A small-molecule ligand and the protein it binds are described below.
Small molecule (SMILES): Clc1ccccc1C(c1ccccc1)(c1ccccc1)n1ccnc1

Binding-site contacts:
Ligand atom CAG contacts residue MPD1 of chain 1.G at 3.8 Å.
Ligand atom NAN contacts residue HEM1 of chain 1.E at 2.0 Å.
Ligand atom CAG contacts residue HEM1 of chain 1.E at 3.4 Å.
Ligand atom CAJ contacts residue VAL87 of chain 1.A at 3.5 Å (hydrophobic).
Ligand atom CAK contacts residue ALA328 of chain 1.A at 3.6 Å (hydrophobic).
Ligand atom CAI contacts residue HEM1 of chain 1.E at 3.7 Å.
Ligand atom CAH contacts residue VAL87 of chain 1.A at 4.0 Å (hydrophobic).
Ligand atom CAF contacts residue MPD1 of chain 1.H at 3.6 Å.
Ligand atom CAJ contacts residue LEU75 of chain 1.A at 4.0 Å (hydrophobic).
Ligand atom CAD contacts residue THR438 of chain 1.A at 3.8 Å.
Ligand atom CAB contacts residue LEU437 of chain 1.A at 3.5 Å (hydrophobic).
Ligand atom CAA contacts residue THR268 of chain 1.A at 4.0 Å.
Ligand atom CAX contacts residue VAL87 of chain 1.A at 4.1 Å (hydrophobic).
Ligand atom CAV contacts residue VAL87 of chain 1.A at 4.1 Å (hydrophobic).
Ligand atom CLAY contacts residue MPD1 of chain 1.G at 3.8 Å.
Ligand atom CAB contacts residue THR268 of chain 1.A at 4.0 Å.
Ligand atom CAS contacts residue THR260 of chain 1.A at 3.6 Å.
Ligand atom CAT contacts residue PHE82 of chain 1.A at 4.0 Å (hydrophobic).
Ligand atom CAH contacts residue LEU75 of chain 1.A at 3.7 Å (hydrophobic).
Ligand atom CAP contacts residue THR268 of chain 1.A at 3.7 Å.
Ligand atom CAI contacts residue ALA330 of chain 1.A at 4.0 Å (hydrophobic).
Ligand atom CAB contacts residue THR438 of chain 1.A at 3.9 Å.
Ligand atom CAP contacts residue ALA264 of chain 1.A at 3.7 Å (hydrophobic).
Ligand atom CLAY contacts residue LEU437 of chain 1.A at 3.9 Å.
Ligand atom CAV contacts residue PHE82 of chain 1.A at 3.9 Å (hydrophobic).
Ligand atom CAI contacts residue ALA328 of chain 1.A at 3.8 Å (hydrophobic).
Ligand atom CAD contacts residue LEU437 of chain 1.A at 3.9 Å (hydrophobic).
Ligand atom CAH contacts residue HEM1 of chain 1.E at 3.9 Å.
Ligand atom CAG contacts residue ALA330 of chain 1.A at 4.0 Å (hydrophobic).
Ligand atom CAQ contacts residue ALA264 of chain 1.A at 3.4 Å (hydrophobic).
Ligand atom CAW contacts residue VAL87 of chain 1.A at 4.0 Å (hydrophobic).
Ligand atom CAU contacts residue VAL87 of chain 1.A at 3.8 Å (hydrophobic).
Ligand atom CAQ contacts residue THR268 of chain 1.A at 3.4 Å.
Ligand atom CAS contacts residue VAL87 of chain 1.A at 3.6 Å (hydrophobic).
Ligand atom CAD contacts residue MPD1 of chain 1.H at 3.7 Å.
Ligand atom CAM contacts residue HEM1 of chain 1.E at 3.1 Å.
Ligand atom CAH contacts residue MPD1 of chain 1.G at 3.9 Å.
Ligand atom CAU contacts residue ALA264 of chain 1.A at 3.6 Å (hydrophobic).
Ligand atom CAQ contacts residue HEM1 of chain 1.E at 2.9 Å.
Ligand atom CAS contacts residue ALA264 of chain 1.A at 3.7 Å (hydrophobic).

Sequence of chain 1.A:
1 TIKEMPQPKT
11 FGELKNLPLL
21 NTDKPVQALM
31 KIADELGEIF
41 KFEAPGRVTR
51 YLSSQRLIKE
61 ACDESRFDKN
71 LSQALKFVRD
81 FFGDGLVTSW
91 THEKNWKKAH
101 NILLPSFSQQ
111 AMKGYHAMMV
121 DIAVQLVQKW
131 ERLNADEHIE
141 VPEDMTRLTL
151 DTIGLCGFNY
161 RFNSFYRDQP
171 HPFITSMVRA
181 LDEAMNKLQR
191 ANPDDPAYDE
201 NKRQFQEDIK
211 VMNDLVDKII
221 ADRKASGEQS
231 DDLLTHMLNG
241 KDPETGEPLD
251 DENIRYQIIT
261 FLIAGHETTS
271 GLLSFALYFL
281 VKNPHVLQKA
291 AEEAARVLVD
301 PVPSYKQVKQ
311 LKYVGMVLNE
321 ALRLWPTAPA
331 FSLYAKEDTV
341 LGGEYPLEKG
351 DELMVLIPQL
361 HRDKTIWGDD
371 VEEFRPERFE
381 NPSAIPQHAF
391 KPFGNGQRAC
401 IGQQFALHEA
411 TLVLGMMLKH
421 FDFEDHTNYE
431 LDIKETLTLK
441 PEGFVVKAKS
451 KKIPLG